A protein and the small-molecule ligand that binds it are described below.
Small molecule (SMILES): CC(=O)N[C@H]1[C@H](O[C@H]2[C@H](O)[C@@H](NC(C)=O)CO[C@@H]2CO)O[C@H](CO)[C@@H](O[C@@H]2O[C@H](CO)[C@@H](O)[C@H](O)[C@@H]2O)[C@@H]1O

Sequence of chain 1.A:
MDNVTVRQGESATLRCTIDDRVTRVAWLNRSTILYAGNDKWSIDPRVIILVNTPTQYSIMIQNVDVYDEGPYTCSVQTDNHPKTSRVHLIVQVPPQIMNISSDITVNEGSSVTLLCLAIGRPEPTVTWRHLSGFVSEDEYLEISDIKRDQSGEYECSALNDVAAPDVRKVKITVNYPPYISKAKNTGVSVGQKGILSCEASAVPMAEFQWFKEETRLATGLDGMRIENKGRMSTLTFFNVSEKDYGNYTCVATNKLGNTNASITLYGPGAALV

Binding-site contacts:
Ligand atom N2 contacts residue ASP74 of chain 1.A at 3.2 Å (salt-bridge).
Ligand atom N2 contacts residue TYR78 of chain 1.A at 3.3 Å (h-bond).
Ligand atom C7 contacts residue ASP74 of chain 1.A at 3.9 Å.
Ligand atom C1 contacts residue ASN35 of chain 1.A at 1.4 Å.
Ligand atom O5 contacts residue ASN35 of chain 1.A at 2.3 Å (h-bond).
Ligand atom C5 contacts residue TYR73 of chain 1.A at 4.2 Å (hydrophobic).
Ligand atom O4 contacts residue TYR73 of chain 1.A at 3.5 Å (h-bond).
Ligand atom C7 contacts residue ASN35 of chain 1.A at 3.3 Å.
Ligand atom O6 contacts residue TYR73 of chain 1.A at 4.2 Å.
Ligand atom C4 contacts residue TYR73 of chain 1.A at 3.9 Å (hydrophobic).
Ligand atom O7 contacts residue ARG52 of chain 1.A at 3.8 Å.
Ligand atom O5 contacts residue TYR73 of chain 1.A at 3.7 Å.
Ligand atom O7 contacts residue TYR73 of chain 1.A at 4.1 Å.
Ligand atom C1 contacts residue TYR73 of chain 1.A at 4.2 Å (hydrophobic).
Ligand atom C3 contacts residue ASN35 of chain 1.A at 3.7 Å.
Ligand atom C5 contacts residue TYR73 of chain 1.A at 3.9 Å (hydrophobic).
Ligand atom O7 contacts residue ILE67 of chain 1.A at 3.6 Å.
Ligand atom O6 contacts residue ARG36 of chain 1.A at 3.2 Å.
Ligand atom O7 contacts residue TYR78 of chain 1.A at 3.8 Å.
Ligand atom C2 contacts residue ASP74 of chain 1.A at 4.2 Å.
Ligand atom O6 contacts residue ARG52 of chain 1.A at 4.2 Å.
Ligand atom C5 contacts residue ASN35 of chain 1.A at 3.7 Å.
Ligand atom N2 contacts residue ASN35 of chain 1.A at 2.9 Å (h-bond).
Ligand atom C6 contacts residue ARG36 of chain 1.A at 4.2 Å.
Ligand atom C3 contacts residue TYR73 of chain 1.A at 3.6 Å (hydrophobic).
Ligand atom O7 contacts residue VAL53 of chain 1.A at 3.8 Å.
Ligand atom O3 contacts residue ASP74 of chain 1.A at 3.8 Å.
Ligand atom C8 contacts residue ASN35 of chain 1.A at 3.3 Å.
Ligand atom C1 contacts residue TYR78 of chain 1.A at 3.6 Å (hydrophobic).
Ligand atom O7 contacts residue ASP74 of chain 1.A at 3.8 Å.
Ligand atom C4 contacts residue ASN35 of chain 1.A at 4.1 Å.
Ligand atom C6 contacts residue TYR73 of chain 1.A at 3.8 Å (hydrophobic).
Ligand atom C2 contacts residue ASN35 of chain 1.A at 2.4 Å.
Ligand atom C2 contacts residue TYR78 of chain 1.A at 4.1 Å (hydrophobic).
Ligand atom C7 contacts residue TYR78 of chain 1.A at 3.8 Å (hydrophobic).
Ligand atom O6 contacts residue TYR73 of chain 1.A at 3.0 Å (h-bond).
Ligand atom C7 contacts residue ARG52 of chain 1.A at 4.2 Å.
Ligand atom C3 contacts residue ASP74 of chain 1.A at 4.0 Å.
Ligand atom C8 contacts residue LEU40 of chain 1.A at 3.5 Å (hydrophobic).
Ligand atom C8 contacts residue VAL53 of chain 1.A at 4.2 Å (hydrophobic).